Sequence of chain 1.K:
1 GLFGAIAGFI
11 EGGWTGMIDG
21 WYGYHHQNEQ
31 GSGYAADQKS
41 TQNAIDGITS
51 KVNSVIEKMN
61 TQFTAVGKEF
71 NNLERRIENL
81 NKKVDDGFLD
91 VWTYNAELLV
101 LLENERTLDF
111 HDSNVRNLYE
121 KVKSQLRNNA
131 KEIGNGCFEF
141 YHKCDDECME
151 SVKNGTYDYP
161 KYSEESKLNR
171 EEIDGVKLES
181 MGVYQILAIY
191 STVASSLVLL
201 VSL

A protein and the small-molecule ligand that binds it are described below.
Small molecule (SMILES): CC(=O)N[C@H]1[C@H](O[C@H]2[C@H](O)[C@@H](NC(C)=O)CO[C@@H]2CO)O[C@H](CO)[C@@H](O[C@@H]2O[C@H](CO)[C@@H](O)[C@H](O)[C@@H]2O)[C@@H]1O

Binding-site contacts:
Ligand atom O6 contacts residue SER151 of chain 1.K at 4.0 Å.
Ligand atom O7 contacts residue GLU147 of chain 1.K at 3.0 Å (salt-bridge).
Ligand atom O7 contacts residue THR156 of chain 1.K at 4.4 Å.
Ligand atom N2 contacts residue ASN154 of chain 1.K at 2.9 Å (h-bond).
Ligand atom O6 contacts residue GLU147 of chain 1.K at 4.0 Å.
Ligand atom C1 contacts residue ASN154 of chain 1.K at 1.4 Å.
Ligand atom C7 contacts residue ASN154 of chain 1.K at 3.6 Å.
Ligand atom C5 contacts residue GLU150 of chain 1.K at 4.3 Å.
Ligand atom O5 contacts residue SER151 of chain 1.K at 4.2 Å.
Ligand atom C7 contacts residue GLU147 of chain 1.K at 4.2 Å.
Ligand atom C2 contacts residue ASN154 of chain 1.K at 2.4 Å.
Ligand atom C6 contacts residue SER151 of chain 1.K at 3.8 Å.
Ligand atom C3 contacts residue ASN154 of chain 1.K at 3.8 Å.
Ligand atom O5 contacts residue ASN154 of chain 1.K at 2.4 Å (h-bond).
Ligand atom C5 contacts residue THR156 of chain 1.K at 4.4 Å.
Ligand atom C6 contacts residue GLU147 of chain 1.K at 3.8 Å.
Ligand atom C6 contacts residue GLU150 of chain 1.K at 4.1 Å.
Ligand atom C1 contacts residue GLU150 of chain 1.K at 3.9 Å.
Ligand atom C5 contacts residue ASN154 of chain 1.K at 3.7 Å.
Ligand atom O7 contacts residue ASN154 of chain 1.K at 3.9 Å.
Ligand atom C4 contacts residue ASN154 of chain 1.K at 4.2 Å.
Ligand atom O5 contacts residue GLU150 of chain 1.K at 3.3 Å (salt-bridge).